Binding-site contacts:
Ligand atom C03 contacts residue GLN165 of chain 1.B at 3.8 Å.
Ligand atom O27 contacts residue THR148 of chain 1.B at 3.8 Å.
Ligand atom C40 contacts residue TRP107 of chain 1.B at 3.8 Å (hydrophobic).
Ligand atom C30 contacts residue MET175 of chain 1.B at 3.9 Å (hydrophobic).
Ligand atom C26 contacts residue MET175 of chain 1.B at 3.7 Å (hydrophobic).
Ligand atom C39 contacts residue ASP106 of chain 1.B at 2.4 Å.
Ligand atom C30 contacts residue ALA145 of chain 1.B at 3.9 Å (hydrophobic).
Ligand atom C13 contacts residue GLY171 of chain 1.B at 3.6 Å.
Ligand atom C26 contacts residue THR148 of chain 1.B at 3.6 Å.
Ligand atom C19 contacts residue GLU170 of chain 1.B at 3.9 Å.
Ligand atom O27 contacts residue GLY171 of chain 1.B at 3.7 Å.
Ligand atom C14 contacts residue GLY171 of chain 1.B at 3.6 Å.
Ligand atom C37 contacts residue ASN272 of chain 1.B at 3.7 Å.
Ligand atom C23 contacts residue THR148 of chain 1.B at 3.4 Å.
Ligand atom C26 contacts residue THR172 of chain 1.B at 3.9 Å.
Ligand atom O31 contacts residue PHE149 of chain 1.B at 3.5 Å.
Ligand atom C38 contacts residue ASP106 of chain 1.B at 3.1 Å.
Ligand atom C41 contacts residue GLU170 of chain 1.B at 3.6 Å.
Ligand atom C24 contacts residue THR148 of chain 1.B at 3.7 Å.
Ligand atom C33 contacts residue PHE149 of chain 1.B at 3.4 Å (hydrophobic).
Ligand atom C29 contacts residue THR148 of chain 1.B at 3.8 Å.
Ligand atom C04 contacts residue VAL167 of chain 1.B at 3.7 Å (hydrophobic).
Ligand atom C35 contacts residue THR172 of chain 1.B at 3.5 Å.
Ligand atom C38 contacts residue ASN272 of chain 1.B at 3.8 Å.
Ligand atom C11 contacts residue GLU170 of chain 1.B at 3.8 Å.
Ligand atom N28 contacts residue THR148 of chain 1.B at 3.3 Å (h-bond).
Ligand atom O31 contacts residue ALA145 of chain 1.B at 3.1 Å.
Ligand atom O27 contacts residue THR172 of chain 1.B at 2.8 Å (h-bond).
Ligand atom C40 contacts residue ASP106 of chain 1.B at 1.4 Å.
Ligand atom N16 contacts residue GLN165 of chain 1.B at 2.8 Å (h-bond).
Ligand atom N15 contacts residue GLU170 of chain 1.B at 3.3 Å (salt-bridge).
Ligand atom C32 contacts residue MET175 of chain 1.B at 3.8 Å (hydrophobic).
Ligand atom C33 contacts residue THR172 of chain 1.B at 3.8 Å.
Ligand atom C02 contacts residue LEU161 of chain 1.B at 3.9 Å (hydrophobic).
Ligand atom C39 contacts residue ASN272 of chain 1.B at 3.9 Å.
Ligand atom N16 contacts residue LEU161 of chain 1.B at 3.6 Å.
Ligand atom C24 contacts residue MET175 of chain 1.B at 3.7 Å (hydrophobic).
Ligand atom C29 contacts residue PHE149 of chain 1.B at 3.8 Å (hydrophobic).
Ligand atom C36 contacts residue ASN272 of chain 1.B at 3.6 Å.
Ligand atom C12 contacts residue GLU170 of chain 1.B at 3.4 Å.

Sequence of chain 1.B:
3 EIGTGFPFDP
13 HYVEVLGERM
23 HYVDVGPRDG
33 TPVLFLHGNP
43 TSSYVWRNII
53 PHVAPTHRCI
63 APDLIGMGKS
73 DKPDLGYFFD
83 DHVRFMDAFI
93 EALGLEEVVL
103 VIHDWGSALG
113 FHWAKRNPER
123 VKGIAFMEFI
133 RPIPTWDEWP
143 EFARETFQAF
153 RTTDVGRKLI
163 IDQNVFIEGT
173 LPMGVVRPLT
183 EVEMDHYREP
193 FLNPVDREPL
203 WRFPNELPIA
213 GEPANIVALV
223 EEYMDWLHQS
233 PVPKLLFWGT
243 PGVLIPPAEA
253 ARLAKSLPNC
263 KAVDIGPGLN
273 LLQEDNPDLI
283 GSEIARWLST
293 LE

A small-molecule ligand and the protein it binds are described below.
Small molecule (SMILES): C/[NH+]=C1\C=CC2=C(c3cc(C(=O)NCCOCCOCCCCCCCl)ccc3C(=O)O)c3ccc(N)cc3[Si](C)(C)C2=C1